Sequence of chain 1.A:
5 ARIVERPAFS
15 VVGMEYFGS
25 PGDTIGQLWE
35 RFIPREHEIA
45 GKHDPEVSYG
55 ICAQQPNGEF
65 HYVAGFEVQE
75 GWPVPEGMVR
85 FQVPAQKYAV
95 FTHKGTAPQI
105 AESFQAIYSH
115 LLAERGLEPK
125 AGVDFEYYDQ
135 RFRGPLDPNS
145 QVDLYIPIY

Sequence of chain 1.B:
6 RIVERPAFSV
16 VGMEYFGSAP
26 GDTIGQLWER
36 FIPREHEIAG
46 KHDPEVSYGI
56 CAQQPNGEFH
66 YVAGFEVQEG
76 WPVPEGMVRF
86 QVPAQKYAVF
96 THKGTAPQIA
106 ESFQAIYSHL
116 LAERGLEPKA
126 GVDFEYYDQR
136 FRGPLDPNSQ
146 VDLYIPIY

Binding-site contacts:
Ligand atom CAE contacts residue PHE108 of chain 1.A at 3.7 Å (hydrophobic).
Ligand atom CAG contacts residue ILE29 of chain 1.A at 3.9 Å (hydrophobic).
Ligand atom CAF contacts residue ALA105 of chain 1.B at 3.7 Å (hydrophobic).
Ligand atom CAE contacts residue CYS56 of chain 1.A at 3.8 Å (hydrophobic).
Ligand atom NAA contacts residue PEG1 of chain 1.D at 2.8 Å (h-bond).
Ligand atom CAF contacts residue GLU106 of chain 1.B at 3.7 Å.
Ligand atom NAA contacts residue TYR132 of chain 1.A at 3.1 Å (h-bond).
Ligand atom CAL contacts residue PEG1 of chain 1.D at 3.6 Å.
Ligand atom CAG contacts residue TYR132 of chain 1.A at 3.6 Å (hydrophobic).
Ligand atom CAG contacts residue TYR66 of chain 1.A at 3.7 Å (hydrophobic).
Ligand atom NAI contacts residue GLU130 of chain 1.A at 2.7 Å (salt-bridge).
Ligand atom NAI contacts residue ILE104 of chain 1.A at 3.9 Å.
Ligand atom NAA contacts residue TRP33 of chain 1.A at 3.7 Å.
Ligand atom CAC contacts residue PHE108 of chain 1.A at 4.0 Å (hydrophobic).
Ligand atom NAA contacts residue ALA101 of chain 1.A at 3.3 Å.
Ligand atom CAH contacts residue ILE29 of chain 1.A at 3.6 Å (hydrophobic).
Ligand atom CAD contacts residue GLU106 of chain 1.B at 3.7 Å.
Ligand atom CAN contacts residue ALA105 of chain 1.A at 3.9 Å (hydrophobic).
Ligand atom CAC contacts residue GLN109 of chain 1.B at 4.0 Å.
Ligand atom CAK contacts residue TYR132 of chain 1.A at 3.9 Å (hydrophobic).
Ligand atom CAG contacts residue ALA101 of chain 1.A at 3.9 Å (hydrophobic).
Ligand atom CAM contacts residue GLU130 of chain 1.A at 3.5 Å.
Ligand atom OAB contacts residue PEG1 of chain 1.D at 2.6 Å (h-bond).
Ligand atom CAK contacts residue PEG1 of chain 1.D at 3.7 Å.
Ligand atom CAO contacts residue ILE29 of chain 1.A at 4.0 Å (hydrophobic).
Ligand atom OAB contacts residue GLY30 of chain 1.A at 4.0 Å.
Ligand atom CAK contacts residue ALA101 of chain 1.A at 3.8 Å (hydrophobic).
Ligand atom CAF contacts residue ALA105 of chain 1.A at 3.5 Å (hydrophobic).
Ligand atom CAL contacts residue ILE29 of chain 1.A at 3.5 Å (hydrophobic).
Ligand atom CAG contacts residue GLU130 of chain 1.A at 3.5 Å.
Ligand atom CAD contacts residue ALA105 of chain 1.A at 3.9 Å (hydrophobic).
Ligand atom CAL contacts residue ALA101 of chain 1.A at 3.9 Å (hydrophobic).
Ligand atom CAO contacts residue GLU130 of chain 1.A at 3.6 Å.
Ligand atom CAK contacts residue ILE29 of chain 1.A at 3.6 Å (hydrophobic).
Ligand atom CAD contacts residue ALA105 of chain 1.B at 3.5 Å (hydrophobic).
Ligand atom NAJ contacts residue ILE29 of chain 1.A at 3.6 Å.
Ligand atom CAP contacts residue ILE29 of chain 1.A at 3.8 Å (hydrophobic).
Ligand atom CAG contacts residue ILE104 of chain 1.A at 4.0 Å (hydrophobic).
Ligand atom CAN contacts residue ILE29 of chain 1.A at 3.8 Å (hydrophobic).
Ligand atom CAE contacts residue GLU130 of chain 1.A at 3.4 Å.

This protein binds this small molecule.
Small molecule (SMILES): Nc1cc2nc3ccccc3nc2cc1O